Sequence of chain 2.D:
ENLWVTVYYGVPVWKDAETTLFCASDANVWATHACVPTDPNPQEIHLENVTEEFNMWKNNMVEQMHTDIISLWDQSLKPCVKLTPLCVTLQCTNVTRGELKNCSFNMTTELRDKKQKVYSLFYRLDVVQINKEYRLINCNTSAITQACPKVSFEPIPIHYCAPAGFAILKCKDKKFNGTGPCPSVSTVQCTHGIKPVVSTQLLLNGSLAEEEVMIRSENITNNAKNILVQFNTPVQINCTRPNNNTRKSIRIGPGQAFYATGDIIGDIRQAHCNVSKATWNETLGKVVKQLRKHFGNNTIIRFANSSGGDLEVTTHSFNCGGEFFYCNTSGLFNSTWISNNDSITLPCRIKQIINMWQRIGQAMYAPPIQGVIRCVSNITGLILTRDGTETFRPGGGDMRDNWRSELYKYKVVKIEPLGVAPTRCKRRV

This protein binds this small molecule.
Small molecule (SMILES): CC(=O)N[C@@H]1[C@@H](O)[C@H](O)[C@@H](CO)O[C@H]1O

Binding-site contacts:
Ligand atom C7 contacts residue ASN332 of chain 2.D at 3.2 Å.
Ligand atom O5 contacts residue ASN332 of chain 2.D at 2.4 Å (h-bond).
Ligand atom O7 contacts residue NAG1 of chain 2.R at 3.1 Å (h-bond).
Ligand atom C4 contacts residue NAG2 of chain 2.R at 3.4 Å.
Ligand atom O3 contacts residue NAG1 of chain 2.R at 3.2 Å (h-bond).
Ligand atom N2 contacts residue SER333 of chain 2.D at 4.1 Å.
Ligand atom C2 contacts residue SER357 of chain 2.D at 4.0 Å.
Ligand atom O7 contacts residue ASN332 of chain 2.D at 3.1 Å (h-bond).
Ligand atom C4 contacts residue ASN332 of chain 2.D at 4.2 Å.
Ligand atom O4 contacts residue NAG2 of chain 2.R at 3.1 Å (h-bond).
Ligand atom N2 contacts residue NAG1 of chain 2.R at 4.2 Å.
Ligand atom C2 contacts residue NAG1 of chain 2.R at 3.9 Å.
Ligand atom C3 contacts residue NAG2 of chain 2.R at 4.0 Å.
Ligand atom O7 contacts residue ASN355 of chain 2.D at 3.3 Å (h-bond).
Ligand atom N2 contacts residue SER357 of chain 2.D at 4.5 Å.
Ligand atom C1 contacts residue ASN332 of chain 2.D at 1.4 Å.
Ligand atom O4 contacts residue NAG1 of chain 2.R at 4.3 Å.
Ligand atom O6 contacts residue NAG1 of chain 2.R at 4.4 Å.
Ligand atom N2 contacts residue ASN332 of chain 2.D at 2.9 Å (h-bond).
Ligand atom C5 contacts residue ASN332 of chain 2.D at 3.7 Å.
Ligand atom C8 contacts residue SER333 of chain 2.D at 4.3 Å.
Ligand atom C8 contacts residue THR341 of chain 2.D at 4.0 Å.
Ligand atom C2 contacts residue ASN332 of chain 2.D at 2.5 Å.
Ligand atom C1 contacts residue SER333 of chain 2.D at 4.2 Å.
Ligand atom C7 contacts residue NAG1 of chain 2.R at 3.6 Å.
Ligand atom C7 contacts residue ASN355 of chain 2.D at 4.5 Å.
Ligand atom O7 contacts residue SER357 of chain 2.D at 3.1 Å (h-bond).
Ligand atom O5 contacts residue SER357 of chain 2.D at 4.0 Å.
Ligand atom C1 contacts residue SER357 of chain 2.D at 3.7 Å.
Ligand atom C8 contacts residue NAG1 of chain 2.R at 3.9 Å.
Ligand atom C3 contacts residue NAG1 of chain 2.R at 4.1 Å.
Ligand atom C8 contacts residue ASN332 of chain 2.D at 4.3 Å.
Ligand atom O3 contacts residue NAG2 of chain 2.R at 3.3 Å (h-bond).
Ligand atom C7 contacts residue SER357 of chain 2.D at 4.1 Å.
Ligand atom C4 contacts residue NAG1 of chain 2.R at 3.7 Å.
Ligand atom C3 contacts residue ASN332 of chain 2.D at 3.8 Å.
Ligand atom C7 contacts residue SER333 of chain 2.D at 4.4 Å.